Sequence of chain 1.A:
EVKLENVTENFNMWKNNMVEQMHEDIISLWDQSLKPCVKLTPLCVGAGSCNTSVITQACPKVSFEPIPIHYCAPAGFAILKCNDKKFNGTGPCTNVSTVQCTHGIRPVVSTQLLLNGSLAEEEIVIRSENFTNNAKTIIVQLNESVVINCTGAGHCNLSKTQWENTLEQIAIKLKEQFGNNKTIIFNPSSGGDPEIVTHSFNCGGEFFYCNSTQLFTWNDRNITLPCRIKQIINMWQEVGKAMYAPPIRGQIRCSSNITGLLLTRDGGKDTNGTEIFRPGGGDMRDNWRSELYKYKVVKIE

Binding-site contacts:
Ligand atom O3 contacts residue LYS89 of chain 1.A at 3.8 Å.
Ligand atom O7 contacts residue ASN99 of chain 1.A at 3.7 Å.
Ligand atom C1 contacts residue THR98 of chain 1.A at 4.2 Å.
Ligand atom C4 contacts residue ASN99 of chain 1.A at 4.2 Å.
Ligand atom C8 contacts residue LYS89 of chain 1.A at 4.2 Å.
Ligand atom N2 contacts residue ASN99 of chain 1.A at 2.9 Å (h-bond).
Ligand atom O7 contacts residue ASN87 of chain 1.A at 4.4 Å.
Ligand atom C7 contacts residue THR98 of chain 1.A at 4.0 Å.
Ligand atom C2 contacts residue ASN99 of chain 1.A at 2.5 Å.
Ligand atom N2 contacts residue THR98 of chain 1.A at 3.9 Å.
Ligand atom C1 contacts residue ASN99 of chain 1.A at 1.4 Å.
Ligand atom C7 contacts residue ASP88 of chain 1.A at 3.9 Å.
Ligand atom O5 contacts residue ASN99 of chain 1.A at 2.4 Å (h-bond).
Ligand atom C8 contacts residue THR98 of chain 1.A at 3.6 Å.
Ligand atom C7 contacts residue ASN99 of chain 1.A at 3.4 Å.
Ligand atom O7 contacts residue LYS89 of chain 1.A at 2.8 Å (salt-bridge).
Ligand atom C7 contacts residue LYS89 of chain 1.A at 3.8 Å.
Ligand atom C8 contacts residue ASN99 of chain 1.A at 4.3 Å.
Ligand atom C8 contacts residue ASP88 of chain 1.A at 3.2 Å.
Ligand atom O7 contacts residue ASP88 of chain 1.A at 3.2 Å.
Ligand atom C3 contacts residue ASN99 of chain 1.A at 3.8 Å.
Ligand atom C5 contacts residue ASN99 of chain 1.A at 3.7 Å.

This protein binds this small molecule.
Small molecule (SMILES): CC(=O)N[C@@H]1[C@@H](O)[C@H](O)[C@@H](CO)O[C@H]1O